A small-molecule ligand and the protein it binds are described below.
Small molecule (SMILES): CCCCNC(=O)[C@H](C)C[C@H](O)[C@@H]1CSC/C=C/CS[C@H]2CCCN[C@H]2C(=O)N[C@@H](C)C(=O)N1

Sequence of chain 1.A:
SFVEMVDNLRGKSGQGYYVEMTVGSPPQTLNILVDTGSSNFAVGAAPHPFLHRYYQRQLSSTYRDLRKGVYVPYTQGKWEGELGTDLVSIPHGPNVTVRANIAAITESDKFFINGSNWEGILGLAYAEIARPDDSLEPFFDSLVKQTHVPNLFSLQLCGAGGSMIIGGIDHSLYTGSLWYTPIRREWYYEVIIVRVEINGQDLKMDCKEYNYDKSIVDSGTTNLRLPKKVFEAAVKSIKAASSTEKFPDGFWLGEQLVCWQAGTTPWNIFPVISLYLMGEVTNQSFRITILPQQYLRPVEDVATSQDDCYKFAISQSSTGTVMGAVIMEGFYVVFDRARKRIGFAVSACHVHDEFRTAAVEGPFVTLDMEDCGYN

Binding-site contacts:
Ligand atom N6 contacts residue THR248 of chain 1.A at 3.0 Å (h-bond).
Ligand atom C36 contacts residue GLN89 of chain 1.A at 3.3 Å.
Ligand atom C17 contacts residue GLY246 of chain 1.A at 3.3 Å.
Ligand atom S30 contacts residue LEU46 of chain 1.A at 3.8 Å.
Ligand atom C41 contacts residue ASP244 of chain 1.A at 3.5 Å.
Ligand atom C11 contacts residue GLN28 of chain 1.A at 3.5 Å.
Ligand atom O76 contacts residue THR247 of chain 1.A at 3.7 Å.
Ligand atom C8 contacts residue GLY29 of chain 1.A at 3.7 Å.
Ligand atom O71 contacts residue THR88 of chain 1.A at 3.3 Å.
Ligand atom C61 contacts residue GLY50 of chain 1.A at 3.5 Å.
Ligand atom N56 contacts residue GLY50 of chain 1.A at 2.8 Å (h-bond).
Ligand atom N23 contacts residue GLY246 of chain 1.A at 3.2 Å (h-bond).
Ligand atom O55 contacts residue THR88 of chain 1.A at 3.1 Å (h-bond).
Ligand atom C31 contacts residue TYR87 of chain 1.A at 3.6 Å (hydrophobic).
Ligand atom C34 contacts residue PHE124 of chain 1.A at 3.7 Å (hydrophobic).
Ligand atom O71 contacts residue TYR87 of chain 1.A at 3.7 Å.
Ligand atom C45 contacts residue ASP244 of chain 1.A at 3.3 Å.
Ligand atom C48 contacts residue ASP244 of chain 1.A at 3.6 Å.
Ligand atom C61 contacts residue TYR214 of chain 1.A at 3.8 Å (hydrophobic).
Ligand atom C34 contacts residue GLN89 of chain 1.A at 3.8 Å.
Ligand atom O76 contacts residue THR248 of chain 1.A at 3.2 Å (h-bond).
Ligand atom C4 contacts residue GLY246 of chain 1.A at 3.4 Å.
Ligand atom C41 contacts residue ASP48 of chain 1.A at 3.7 Å.
Ligand atom S30 contacts residue GLY246 of chain 1.A at 3.8 Å.
Ligand atom C38 contacts residue PHE124 of chain 1.A at 3.6 Å (hydrophobic).
Ligand atom C54 contacts residue GLY50 of chain 1.A at 3.6 Å.
Ligand atom C8 contacts residue THR248 of chain 1.A at 3.4 Å.
Ligand atom N23 contacts residue THR247 of chain 1.A at 3.8 Å.
Ligand atom C72 contacts residue GLN89 of chain 1.A at 3.4 Å.
Ligand atom C48 contacts residue GLY50 of chain 1.A at 3.5 Å.
Ligand atom O43 contacts residue ASP244 of chain 1.A at 2.5 Å (salt-bridge).
Ligand atom C8 contacts residue GLN28 of chain 1.A at 3.6 Å.
Ligand atom C27 contacts residue ASP48 of chain 1.A at 3.3 Å.
Ligand atom C58 contacts residue GLY50 of chain 1.A at 3.7 Å.
Ligand atom C8 contacts residue GLY27 of chain 1.A at 3.3 Å.
Ligand atom N18 contacts residue GLY246 of chain 1.A at 3.2 Å (h-bond).
Ligand atom O55 contacts residue TYR87 of chain 1.A at 3.3 Å.
Ligand atom C31 contacts residue GLN89 of chain 1.A at 3.7 Å.
Ligand atom O43 contacts residue ASP48 of chain 1.A at 2.6 Å (salt-bridge).
Ligand atom O71 contacts residue GLN89 of chain 1.A at 3.2 Å (h-bond).